Binding-site contacts:
Ligand atom C7 contacts residue MN1 of chain 1.E at 3.0 Å.
Ligand atom C8 contacts residue TYR197 of chain 1.A at 3.9 Å (hydrophobic).
Ligand atom N1 contacts residue TYR134 of chain 1.A at 2.8 Å (h-bond).
Ligand atom N1 contacts residue TYR197 of chain 1.A at 3.5 Å.
Ligand atom C1 contacts residue TRP228 of chain 1.A at 3.4 Å (hydrophobic).
Ligand atom C1 contacts residue PHE205 of chain 1.A at 3.6 Å (hydrophobic).
Ligand atom N3 contacts residue HIS208 of chain 1.A at 3.1 Å (h-bond).
Ligand atom N4 contacts residue MN1 of chain 1.E at 1.9 Å.
Ligand atom C7 contacts residue GLU210 of chain 1.A at 3.2 Å.
Ligand atom O contacts residue PHE205 of chain 1.A at 3.6 Å.
Ligand atom C11 contacts residue TYR197 of chain 1.A at 3.9 Å (hydrophobic).
Ligand atom C1 contacts residue HIS296 of chain 1.A at 3.5 Å.
Ligand atom N4 contacts residue GLU210 of chain 1.A at 3.2 Å (salt-bridge).
Ligand atom O contacts residue ASN218 of chain 1.A at 3.8 Å.
Ligand atom O contacts residue LYS226 of chain 1.A at 2.8 Å (salt-bridge).
Ligand atom N3 contacts residue MN1 of chain 1.E at 2.8 Å.
Ligand atom C4 contacts residue PHE205 of chain 1.A at 3.6 Å (hydrophobic).
Ligand atom C3 contacts residue PHE205 of chain 1.A at 3.9 Å (hydrophobic).
Ligand atom N4 contacts residue HIS208 of chain 1.A at 2.5 Å (h-bond).
Ligand atom N contacts residue HIS296 of chain 1.A at 3.3 Å (h-bond).
Ligand atom C2 contacts residue HIS208 of chain 1.A at 3.5 Å.
Ligand atom C1 contacts residue MN1 of chain 1.E at 3.2 Å.
Ligand atom N contacts residue MN1 of chain 1.E at 2.2 Å.
Ligand atom N contacts residue HIS208 of chain 1.A at 3.2 Å (h-bond).
Ligand atom C6 contacts residue TYR197 of chain 1.A at 3.1 Å (hydrophobic).
Ligand atom C9 contacts residue DMS1 of chain 1.K at 3.8 Å.
Ligand atom N2 contacts residue PHE205 of chain 1.A at 3.9 Å.
Ligand atom C5 contacts residue TYR134 of chain 1.A at 3.4 Å (hydrophobic).
Ligand atom C2 contacts residue MN1 of chain 1.E at 2.9 Å.
Ligand atom C9 contacts residue TYR197 of chain 1.A at 3.3 Å (hydrophobic).
Ligand atom N2 contacts residue TYR197 of chain 1.A at 3.5 Å.
Ligand atom C6 contacts residue TYR134 of chain 1.A at 3.9 Å (hydrophobic).
Ligand atom C5 contacts residue PHE205 of chain 1.A at 3.5 Å (hydrophobic).
Ligand atom C contacts residue TRP228 of chain 1.A at 3.5 Å (hydrophobic).
Ligand atom C7 contacts residue HIS208 of chain 1.A at 3.3 Å.
Ligand atom C7 contacts residue DMS1 of chain 1.G at 3.8 Å.
Ligand atom C12 contacts residue TRP195 of chain 1.A at 3.4 Å (hydrophobic).
Ligand atom C11 contacts residue DMS1 of chain 1.G at 3.3 Å.
Ligand atom O contacts residue TYR134 of chain 1.A at 3.2 Å (h-bond).
Ligand atom C contacts residue PHE205 of chain 1.A at 3.5 Å (hydrophobic).

Sequence of chain 1.A:
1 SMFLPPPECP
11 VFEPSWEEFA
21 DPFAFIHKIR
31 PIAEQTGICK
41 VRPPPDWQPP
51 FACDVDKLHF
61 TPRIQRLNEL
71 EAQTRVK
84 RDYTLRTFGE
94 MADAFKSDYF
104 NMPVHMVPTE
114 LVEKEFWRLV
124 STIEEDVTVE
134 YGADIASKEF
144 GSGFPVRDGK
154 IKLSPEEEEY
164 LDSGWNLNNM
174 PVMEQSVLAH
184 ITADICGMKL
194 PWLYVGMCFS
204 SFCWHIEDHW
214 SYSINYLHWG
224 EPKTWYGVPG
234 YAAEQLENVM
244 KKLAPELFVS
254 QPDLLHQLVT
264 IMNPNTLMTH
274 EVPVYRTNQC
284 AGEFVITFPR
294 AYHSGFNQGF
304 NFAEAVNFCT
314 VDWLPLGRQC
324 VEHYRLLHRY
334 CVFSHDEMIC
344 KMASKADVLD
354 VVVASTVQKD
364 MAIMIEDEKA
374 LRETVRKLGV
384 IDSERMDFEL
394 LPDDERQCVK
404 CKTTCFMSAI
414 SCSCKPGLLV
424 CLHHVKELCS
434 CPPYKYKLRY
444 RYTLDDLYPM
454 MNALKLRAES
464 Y

A protein and the small-molecule ligand that binds it are described below.
Small molecule (SMILES): O=c1[nH]cnc2c(-n3cc(C4CCN(C5CCCC5)CC4)cn3)nccc12